Binding-site contacts:
Ligand atom C7 contacts residue GLU72 of chain 1.B at 3.6 Å.
Ligand atom C8 contacts residue ASN79 of chain 1.B at 3.3 Å.
Ligand atom C8 contacts residue LYS75 of chain 1.B at 3.5 Å.
Ligand atom C2 contacts residue ASN82 of chain 1.B at 2.5 Å.
Ligand atom C7 contacts residue ASN79 of chain 1.B at 3.6 Å.
Ligand atom C3 contacts residue ASN82 of chain 1.B at 3.9 Å.
Ligand atom C4 contacts residue ASN82 of chain 1.B at 4.2 Å.
Ligand atom C8 contacts residue GLU72 of chain 1.B at 3.5 Å.
Ligand atom C1 contacts residue ASN82 of chain 1.B at 1.4 Å.
Ligand atom C8 contacts residue GLY78 of chain 1.B at 4.2 Å.
Ligand atom C8 contacts residue GLU69 of chain 1.B at 3.5 Å.
Ligand atom O7 contacts residue GLU72 of chain 1.B at 4.1 Å.
Ligand atom O5 contacts residue ASN82 of chain 1.B at 2.3 Å (h-bond).
Ligand atom N2 contacts residue ASN82 of chain 1.B at 3.0 Å (h-bond).
Ligand atom O7 contacts residue ASN79 of chain 1.B at 3.7 Å.
Ligand atom C8 contacts residue ARG291 of chain 1.A at 3.8 Å.
Ligand atom C7 contacts residue GLU69 of chain 1.B at 4.3 Å.
Ligand atom O7 contacts residue GLU69 of chain 1.B at 4.2 Å.
Ligand atom C7 contacts residue ASN82 of chain 1.B at 3.9 Å.
Ligand atom O7 contacts residue ASN82 of chain 1.B at 4.4 Å.
Ligand atom N2 contacts residue ASN79 of chain 1.B at 4.4 Å.
Ligand atom N2 contacts residue GLU72 of chain 1.B at 3.9 Å.
Ligand atom O7 contacts residue LYS75 of chain 1.B at 4.0 Å.
Ligand atom O3 contacts residue GLU72 of chain 1.B at 3.7 Å.
Ligand atom C7 contacts residue LYS75 of chain 1.B at 4.2 Å.
Ligand atom C3 contacts residue GLU72 of chain 1.B at 4.3 Å.
Ligand atom O6 contacts residue ARG291 of chain 1.A at 4.0 Å.
Ligand atom C5 contacts residue ASN82 of chain 1.B at 3.6 Å.

The small molecule below binds the protein below.
Small molecule (SMILES): CC(=O)N[C@H]1[C@H](O[C@H]2[C@H](O)[C@@H](NC(C)=O)CO[C@@H]2CO)O[C@H](CO)[C@@H](O)[C@@H]1O

Sequence of chain 1.A:
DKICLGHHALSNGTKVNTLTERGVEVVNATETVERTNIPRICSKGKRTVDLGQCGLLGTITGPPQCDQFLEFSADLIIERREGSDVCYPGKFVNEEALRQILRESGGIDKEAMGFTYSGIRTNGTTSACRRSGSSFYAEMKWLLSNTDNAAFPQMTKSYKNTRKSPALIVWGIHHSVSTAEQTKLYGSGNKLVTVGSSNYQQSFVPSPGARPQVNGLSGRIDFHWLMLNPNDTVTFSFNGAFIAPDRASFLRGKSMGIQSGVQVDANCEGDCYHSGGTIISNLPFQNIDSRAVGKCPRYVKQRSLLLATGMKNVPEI

Sequence of chain 1.B:
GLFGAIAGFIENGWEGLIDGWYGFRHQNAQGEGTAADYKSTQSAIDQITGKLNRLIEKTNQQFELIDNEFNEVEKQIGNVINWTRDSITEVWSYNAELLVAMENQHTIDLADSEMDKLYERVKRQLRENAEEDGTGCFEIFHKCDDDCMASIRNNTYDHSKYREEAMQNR